Binding-site contacts:
Ligand atom CAR contacts residue DZ31 of chain 2.C at 0.5 Å.
Ligand atom CAQ contacts residue DZ31 of chain 2.C at 0.4 Å.
Ligand atom CAA contacts residue ALA108 of chain 2.A at 3.8 Å (hydrophobic).
Ligand atom CAP contacts residue LYS15 of chain 1.A at 3.6 Å.
Ligand atom CAU contacts residue DZ31 of chain 2.C at 0.4 Å.
Ligand atom CAN contacts residue DZ31 of chain 2.C at 0.2 Å.
Ligand atom OAD contacts residue DZ31 of chain 2.C at 0.3 Å (h-bond).
Ligand atom CAB contacts residue THR118 of chain 1.A at 3.7 Å.
Ligand atom CAS contacts residue SER117 of chain 2.A at 3.8 Å.
Ligand atom CAQ contacts residue LYS15 of chain 1.A at 3.4 Å.
Ligand atom OAC contacts residue LEU17 of chain 1.A at 3.8 Å.
Ligand atom OAE contacts residue DZ31 of chain 2.C at 1.1 Å (h-bond).
Ligand atom CAB contacts residue SER117 of chain 1.A at 2.9 Å.
Ligand atom OAD contacts residue SER117 of chain 1.A at 2.9 Å (h-bond).
Ligand atom OAD contacts residue SER117 of chain 2.A at 2.8 Å (h-bond).
Ligand atom CAM contacts residue DZ31 of chain 2.C at 0.9 Å.
Ligand atom OAC contacts residue ALA108 of chain 1.A at 3.4 Å.
Ligand atom CAS contacts residue DZ31 of chain 2.C at 0.1 Å.
Ligand atom CAT contacts residue LYS15 of chain 1.A at 3.1 Å.
Ligand atom CAT contacts residue DZ31 of chain 2.C at 0.6 Å.
Ligand atom BRAG contacts residue LYS15 of chain 1.A at 3.5 Å.
Ligand atom OAC contacts residue DZ31 of chain 2.C at 1.2 Å (h-bond).
Ligand atom OAD contacts residue LEU110 of chain 2.A at 3.5 Å.
Ligand atom CAB contacts residue DZ31 of chain 2.C at 0.5 Å.
Ligand atom CAH contacts residue DZ31 of chain 2.C at 0.3 Å.
Ligand atom CAO contacts residue DZ31 of chain 2.C at 0.2 Å.
Ligand atom BRAG contacts residue DZ31 of chain 2.C at 0.7 Å.
Ligand atom OAE contacts residue LYS15 of chain 1.A at 2.4 Å (salt-bridge).
Ligand atom CAK contacts residue DZ31 of chain 2.C at 0.3 Å.
Ligand atom CAA contacts residue SER117 of chain 2.A at 3.4 Å.
Ligand atom CAA contacts residue DZ31 of chain 2.C at 0.5 Å.
Ligand atom CAJ contacts residue DZ31 of chain 2.C at 0.3 Å.
Ligand atom OAE contacts residue LYS15 of chain 2.A at 3.3 Å (salt-bridge).
Ligand atom CAI contacts residue DZ31 of chain 2.C at 0.3 Å.
Ligand atom BRAF contacts residue DZ31 of chain 2.C at 0.7 Å.
Ligand atom CAT contacts residue LYS15 of chain 2.A at 3.5 Å.
Ligand atom CAP contacts residue LYS15 of chain 2.A at 3.7 Å.
Ligand atom NAL contacts residue DZ31 of chain 2.C at 0.9 Å.
Ligand atom CAP contacts residue DZ31 of chain 2.C at 0.4 Å.
Ligand atom OAD contacts residue LEU110 of chain 1.A at 3.7 Å.

This protein binds this small molecule.
Small molecule (SMILES): Cc1cc(C(=O)Nc2cc(Br)c(O)c(Br)c2)cc(C)c1O

Sequence of chain 1.A:
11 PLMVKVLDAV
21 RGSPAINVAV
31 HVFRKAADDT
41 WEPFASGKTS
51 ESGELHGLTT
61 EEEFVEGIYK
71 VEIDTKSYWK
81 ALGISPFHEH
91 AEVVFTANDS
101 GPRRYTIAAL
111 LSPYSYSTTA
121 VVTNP

Sequence of chain 2.A:
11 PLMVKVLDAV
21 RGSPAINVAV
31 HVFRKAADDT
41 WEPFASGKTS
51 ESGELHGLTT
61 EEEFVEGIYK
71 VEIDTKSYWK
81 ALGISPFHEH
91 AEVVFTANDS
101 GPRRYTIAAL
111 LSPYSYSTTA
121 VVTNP